This small molecule binds to this protein.
Small molecule (SMILES): CC(=O)N[C@H]1[C@H](O[C@H]2[C@H](O)[C@@H](NC(C)=O)CO[C@@H]2CO)O[C@H](CO)[C@@H](O[C@@H]2O[C@H](CO[C@H]3O[C@H](CO[C@H]4O[C@H](CO)[C@@H](O)[C@H](O)[C@@H]4O)[C@@H](O)[C@H](O[C@H]4O[C@H](CO)[C@@H](O)[C@H](O)[C@@H]4O)[C@@H]3O)[C@@H](O)[C@H](O[C@H]3O[C@H](CO)[C@@H](O)[C@H](O)[C@@H]3O[C@H]3O[C@H](CO)[C@@H](O)[C@H](O)[C@@H]3O[C@H]3O[C@H](CO)[C@@H](O)[C@H](O)[C@@H]3O)[C@@H]2O)[C@@H]1O

Binding-site contacts:
Ligand atom C7 contacts residue ASN272 of chain 2.C at 3.5 Å.
Ligand atom C7 contacts residue MAN5 of chain 2.N at 3.1 Å.
Ligand atom O4 contacts residue ARG275 of chain 2.C at 3.2 Å (salt-bridge).
Ligand atom O3 contacts residue CYS56 of chain 2.A at 3.7 Å.
Ligand atom N2 contacts residue ALA57 of chain 2.A at 2.8 Å (h-bond).
Ligand atom O7 contacts residue GLY410 of chain 2.C at 4.0 Å.
Ligand atom C7 contacts residue ALA30 of chain 2.A at 3.7 Å (hydrophobic).
Ligand atom C6 contacts residue CYS32 of chain 2.A at 4.0 Å (hydrophobic).
Ligand atom C2 contacts residue ALA57 of chain 2.A at 3.3 Å (hydrophobic).
Ligand atom O4 contacts residue ALA30 of chain 2.A at 3.9 Å.
Ligand atom C3 contacts residue ASN272 of chain 2.C at 3.8 Å.
Ligand atom C6 contacts residue PRO82 of chain 2.A at 4.0 Å (hydrophobic).
Ligand atom N2 contacts residue ASN272 of chain 2.C at 2.9 Å (h-bond).
Ligand atom O4 contacts residue HIS55 of chain 2.A at 3.8 Å.
Ligand atom C8 contacts residue ALA57 of chain 2.A at 4.0 Å (hydrophobic).
Ligand atom C4 contacts residue PRO82 of chain 2.A at 4.0 Å (hydrophobic).
Ligand atom C1 contacts residue ALA57 of chain 2.A at 4.0 Å (hydrophobic).
Ligand atom O5 contacts residue THR81 of chain 2.A at 3.6 Å.
Ligand atom O3 contacts residue HIS55 of chain 2.A at 3.2 Å (h-bond).
Ligand atom C3 contacts residue ALA57 of chain 2.A at 4.0 Å (hydrophobic).
Ligand atom O2 contacts residue THR81 of chain 2.A at 2.9 Å (h-bond).
Ligand atom O7 contacts residue ALA30 of chain 2.A at 2.7 Å (h-bond).
Ligand atom C7 contacts residue ALA57 of chain 2.A at 3.8 Å (hydrophobic).
Ligand atom C6 contacts residue SER28 of chain 2.A at 3.4 Å.
Ligand atom O7 contacts residue MAN5 of chain 2.N at 2.3 Å (h-bond).
Ligand atom O5 contacts residue MAN6 of chain 2.N at 4.0 Å.
Ligand atom O2 contacts residue HIS55 of chain 2.A at 4.0 Å.
Ligand atom C2 contacts residue ASN272 of chain 2.C at 2.5 Å.
Ligand atom C1 contacts residue ASN272 of chain 2.C at 1.4 Å.
Ligand atom O4 contacts residue THR81 of chain 2.A at 3.5 Å (h-bond).
Ligand atom C6 contacts residue HIS55 of chain 2.A at 3.4 Å.
Ligand atom C8 contacts residue MAN5 of chain 2.N at 3.2 Å.
Ligand atom O2 contacts residue MAN6 of chain 2.N at 3.7 Å.
Ligand atom C5 contacts residue ASN272 of chain 2.C at 3.6 Å.
Ligand atom O3 contacts residue ALA57 of chain 2.A at 3.4 Å (h-bond).
Ligand atom O7 contacts residue ASN272 of chain 2.C at 3.7 Å.
Ligand atom C8 contacts residue SER58 of chain 2.A at 3.2 Å.
Ligand atom O6 contacts residue SER28 of chain 2.A at 3.0 Å.
Ligand atom O5 contacts residue ASN272 of chain 2.C at 2.3 Å (h-bond).
Ligand atom C5 contacts residue HIS55 of chain 2.A at 3.7 Å.

Sequence of chain 2.A:
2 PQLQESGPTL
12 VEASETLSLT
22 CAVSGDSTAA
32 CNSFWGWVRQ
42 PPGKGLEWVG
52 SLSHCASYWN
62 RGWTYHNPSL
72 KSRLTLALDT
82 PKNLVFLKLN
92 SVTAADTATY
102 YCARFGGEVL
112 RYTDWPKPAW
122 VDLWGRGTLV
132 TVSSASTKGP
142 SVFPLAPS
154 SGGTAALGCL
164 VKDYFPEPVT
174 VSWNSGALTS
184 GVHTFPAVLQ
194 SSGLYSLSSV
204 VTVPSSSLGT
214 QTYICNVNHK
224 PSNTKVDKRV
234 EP

Sequence of chain 2.C:
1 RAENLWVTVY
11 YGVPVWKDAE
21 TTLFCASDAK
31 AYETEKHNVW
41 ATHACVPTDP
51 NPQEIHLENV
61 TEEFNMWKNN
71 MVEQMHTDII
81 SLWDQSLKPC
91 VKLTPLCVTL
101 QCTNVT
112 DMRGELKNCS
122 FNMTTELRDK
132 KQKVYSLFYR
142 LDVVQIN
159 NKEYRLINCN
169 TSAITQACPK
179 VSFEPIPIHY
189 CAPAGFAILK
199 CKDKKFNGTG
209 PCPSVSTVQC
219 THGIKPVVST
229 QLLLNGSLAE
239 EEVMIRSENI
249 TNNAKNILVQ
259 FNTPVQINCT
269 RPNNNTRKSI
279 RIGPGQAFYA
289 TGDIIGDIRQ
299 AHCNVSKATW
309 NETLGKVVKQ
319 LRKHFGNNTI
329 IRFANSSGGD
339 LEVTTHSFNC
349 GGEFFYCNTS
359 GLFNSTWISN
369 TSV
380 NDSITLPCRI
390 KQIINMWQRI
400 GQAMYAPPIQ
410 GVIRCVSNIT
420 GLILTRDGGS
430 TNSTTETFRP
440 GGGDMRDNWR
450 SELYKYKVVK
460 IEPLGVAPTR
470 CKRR